Sequence of chain 1.C:
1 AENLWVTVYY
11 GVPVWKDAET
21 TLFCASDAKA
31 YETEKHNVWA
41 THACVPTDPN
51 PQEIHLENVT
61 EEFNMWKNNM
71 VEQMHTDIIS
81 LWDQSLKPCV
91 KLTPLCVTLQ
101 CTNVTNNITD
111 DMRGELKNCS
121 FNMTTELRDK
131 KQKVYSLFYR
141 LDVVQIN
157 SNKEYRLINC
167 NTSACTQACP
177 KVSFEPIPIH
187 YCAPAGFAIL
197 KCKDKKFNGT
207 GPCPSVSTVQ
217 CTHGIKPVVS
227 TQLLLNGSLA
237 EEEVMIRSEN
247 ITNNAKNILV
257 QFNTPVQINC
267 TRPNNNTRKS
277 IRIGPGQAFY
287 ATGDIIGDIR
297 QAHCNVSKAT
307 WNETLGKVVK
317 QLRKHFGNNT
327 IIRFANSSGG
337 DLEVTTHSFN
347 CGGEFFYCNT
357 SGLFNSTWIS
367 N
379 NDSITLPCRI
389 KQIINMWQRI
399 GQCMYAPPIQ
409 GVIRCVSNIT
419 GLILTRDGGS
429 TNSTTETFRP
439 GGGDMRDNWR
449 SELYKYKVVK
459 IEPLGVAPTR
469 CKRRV

The small molecule below binds the protein below.
Small molecule (SMILES): CC(=O)N[C@H]1[C@H](O[C@H]2[C@H](O)[C@@H](NC(C)=O)CO[C@@H]2CO)O[C@H](CO)[C@@H](O[C@@H]2O[C@H](CO)[C@@H](O)[C@H](O)[C@@H]2O)[C@@H]1O

Binding-site contacts:
Ligand atom C4 contacts residue ASN118 of chain 1.C at 4.3 Å.
Ligand atom C1 contacts residue ASN118 of chain 1.C at 1.4 Å.
Ligand atom O3 contacts residue TYR135 of chain 1.C at 4.3 Å.
Ligand atom C8 contacts residue ASP290 of chain 1.C at 4.0 Å.
Ligand atom C2 contacts residue ASN118 of chain 1.C at 2.5 Å.
Ligand atom O7 contacts residue THR105 of chain 1.C at 3.2 Å.
Ligand atom C5 contacts residue ASN118 of chain 1.C at 3.6 Å.
Ligand atom C2 contacts residue TYR135 of chain 1.C at 3.8 Å (hydrophobic).
Ligand atom C5 contacts residue TYR135 of chain 1.C at 3.9 Å (hydrophobic).
Ligand atom C6 contacts residue ASN118 of chain 1.C at 4.4 Å.
Ligand atom C1 contacts residue TYR135 of chain 1.C at 3.5 Å (hydrophobic).
Ligand atom O4 contacts residue TYR135 of chain 1.C at 4.3 Å.
Ligand atom C8 contacts residue LEU137 of chain 1.C at 3.8 Å (hydrophobic).
Ligand atom N2 contacts residue ASN118 of chain 1.C at 3.0 Å (h-bond).
Ligand atom C7 contacts residue ASN118 of chain 1.C at 4.1 Å.
Ligand atom C3 contacts residue ASN118 of chain 1.C at 3.8 Å.
Ligand atom C3 contacts residue TYR135 of chain 1.C at 3.5 Å (hydrophobic).
Ligand atom N2 contacts residue TYR135 of chain 1.C at 3.7 Å.
Ligand atom C8 contacts residue GLY289 of chain 1.C at 4.5 Å.
Ligand atom O5 contacts residue TYR135 of chain 1.C at 4.0 Å.
Ligand atom C4 contacts residue TYR135 of chain 1.C at 4.3 Å (hydrophobic).
Ligand atom C7 contacts residue THR105 of chain 1.C at 4.1 Å.
Ligand atom O5 contacts residue ASN118 of chain 1.C at 2.3 Å (h-bond).
Ligand atom N2 contacts residue LEU137 of chain 1.C at 4.2 Å.